Binding-site contacts:
Ligand atom O5 contacts residue ARG140 of chain 1.A at 3.0 Å (salt-bridge).
Ligand atom O5 contacts residue GLU106 of chain 1.A at 4.0 Å.
Ligand atom O1 contacts residue ARG140 of chain 1.A at 4.3 Å.
Ligand atom O1 contacts residue GLU106 of chain 1.A at 4.2 Å.
Ligand atom C5 contacts residue GLU106 of chain 1.A at 3.6 Å.
Ligand atom C1 contacts residue GLU137 of chain 1.A at 3.6 Å.
Ligand atom C2 contacts residue GLU106 of chain 1.A at 3.9 Å.
Ligand atom C2 contacts residue GLU137 of chain 1.A at 3.9 Å.
Ligand atom C1 contacts residue ARG140 of chain 1.A at 3.7 Å.
Ligand atom O5 contacts residue GLU137 of chain 1.A at 4.3 Å.
Ligand atom O6 contacts residue GLU106 of chain 1.A at 2.5 Å (salt-bridge).
Ligand atom O2 contacts residue GLU137 of chain 1.A at 3.9 Å.
Ligand atom C6 contacts residue ILE102 of chain 1.A at 4.2 Å (hydrophobic).
Ligand atom O6 contacts residue GLU137 of chain 1.A at 3.5 Å (salt-bridge).
Ligand atom O6 contacts residue ILE102 of chain 1.A at 3.5 Å.
Ligand atom O6 contacts residue ASN133 of chain 1.A at 4.4 Å.
Ligand atom C6 contacts residue ARG140 of chain 1.A at 3.8 Å.
Ligand atom O6 contacts residue ARG140 of chain 1.A at 2.7 Å (salt-bridge).
Ligand atom C5 contacts residue ARG140 of chain 1.A at 4.2 Å.
Ligand atom C6 contacts residue GLU106 of chain 1.A at 3.4 Å.
Ligand atom C1 contacts residue GLU106 of chain 1.A at 3.9 Å.
Ligand atom O2 contacts residue GLU106 of chain 1.A at 3.2 Å (salt-bridge).

Sequence of chain 1.A:
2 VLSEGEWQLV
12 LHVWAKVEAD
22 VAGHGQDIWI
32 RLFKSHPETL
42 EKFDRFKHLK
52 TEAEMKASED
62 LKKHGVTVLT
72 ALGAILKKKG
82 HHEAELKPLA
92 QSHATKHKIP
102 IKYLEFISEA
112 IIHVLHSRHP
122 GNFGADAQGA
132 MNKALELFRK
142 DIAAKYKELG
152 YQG

This protein binds this small molecule.
Small molecule (SMILES): OC[C@H]1O[C@H](O[C@H]2O[C@H](CO)[C@@H](O)[C@H](O)[C@H]2O)[C@H](O)[C@@H](O)[C@@H]1O